Binding-site contacts:
Ligand atom C4' contacts residue LYS177 of chain 1.C at 4.3 Å.
Ligand atom O3 contacts residue GLU170 of chain 1.C at 4.2 Å.
Ligand atom C4' contacts residue MET173 of chain 1.C at 3.7 Å (hydrophobic).
Ligand atom C6' contacts residue MET173 of chain 1.C at 4.1 Å (hydrophobic).
Ligand atom C5' contacts residue MET173 of chain 1.C at 3.9 Å (hydrophobic).
Ligand atom C6 contacts residue GLU170 of chain 1.C at 3.9 Å.
Ligand atom C4 contacts residue GLU170 of chain 1.C at 3.4 Å.
Ligand atom C5 contacts residue GLU170 of chain 1.C at 3.4 Å.
Ligand atom C2' contacts residue LYS177 of chain 1.C at 4.3 Å.
Ligand atom C3' contacts residue LYS177 of chain 1.C at 3.5 Å.
Ligand atom C5' contacts residue LYS177 of chain 1.C at 3.7 Å.
Ligand atom C6 contacts residue GLU166 of chain 1.C at 3.7 Å.
Ligand atom O4 contacts residue GLU166 of chain 1.C at 4.3 Å.
Ligand atom C3' contacts residue MET173 of chain 1.C at 3.8 Å (hydrophobic).
Ligand atom C5 contacts residue GLU166 of chain 1.C at 4.0 Å.
Ligand atom C2' contacts residue MET173 of chain 1.C at 3.8 Å (hydrophobic).
Ligand atom O4 contacts residue GLU170 of chain 1.C at 2.9 Å (salt-bridge).
Ligand atom C3 contacts residue GLU170 of chain 1.C at 3.6 Å.

Sequence of chain 1.C:
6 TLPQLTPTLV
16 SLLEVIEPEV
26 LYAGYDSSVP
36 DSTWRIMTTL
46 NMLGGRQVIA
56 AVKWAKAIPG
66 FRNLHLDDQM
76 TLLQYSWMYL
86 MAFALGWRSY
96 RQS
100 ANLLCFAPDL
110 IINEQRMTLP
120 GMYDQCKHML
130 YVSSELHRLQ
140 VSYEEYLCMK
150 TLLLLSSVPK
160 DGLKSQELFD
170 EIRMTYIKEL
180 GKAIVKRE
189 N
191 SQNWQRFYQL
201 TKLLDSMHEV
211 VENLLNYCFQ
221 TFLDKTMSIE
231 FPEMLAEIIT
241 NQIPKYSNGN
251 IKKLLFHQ

A small-molecule ligand and the protein it binds are described below.
Small molecule (SMILES): CCCCCCO[C@@H]1O[C@H](CO)[C@@H](O)[C@H](O)[C@H]1O